Binding-site contacts:
Ligand atom C4 contacts residue ASN119 of chain 1.F at 4.2 Å.
Ligand atom N2 contacts residue ASN119 of chain 1.F at 3.0 Å (h-bond).
Ligand atom C7 contacts residue ASN119 of chain 1.F at 3.3 Å.
Ligand atom C8 contacts residue ASN119 of chain 1.F at 4.0 Å.
Ligand atom C8 contacts residue SER118 of chain 1.F at 3.6 Å.
Ligand atom C3 contacts residue ASN119 of chain 1.F at 3.8 Å.
Ligand atom O7 contacts residue ASN119 of chain 1.F at 3.0 Å (h-bond).
Ligand atom C5 contacts residue ASN119 of chain 1.F at 3.7 Å.
Ligand atom C1 contacts residue ASN119 of chain 1.F at 1.4 Å.
Ligand atom O7 contacts residue SER118 of chain 1.F at 2.6 Å (h-bond).
Ligand atom C2 contacts residue ASN119 of chain 1.F at 2.5 Å.
Ligand atom O5 contacts residue ASN119 of chain 1.F at 2.3 Å (h-bond).
Ligand atom C7 contacts residue SER118 of chain 1.F at 3.9 Å.

This protein binds this small molecule.
Small molecule (SMILES): CC(=O)N[C@@H]1[C@@H](O)[C@H](O)[C@@H](CO)O[C@H]1O

Sequence of chain 1.F:
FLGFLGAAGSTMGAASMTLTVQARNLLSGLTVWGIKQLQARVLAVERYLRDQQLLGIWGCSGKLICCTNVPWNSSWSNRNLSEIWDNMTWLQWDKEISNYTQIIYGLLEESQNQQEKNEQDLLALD